Binding-site contacts:
Ligand atom C12 contacts residue ASP25 of chain 1.A at 3.2 Å.
Ligand atom C11 contacts residue GLY27 of chain 1.A at 3.5 Å.
Ligand atom C06 contacts residue ALA28 of chain 1.A at 3.5 Å (hydrophobic).
Ligand atom C33 contacts residue GLY49 of chain 1.B at 3.6 Å.
Ligand atom C05 contacts residue ALA28 of chain 1.A at 3.4 Å (hydrophobic).
Ligand atom O14 contacts residue GLY27 of chain 1.B at 3.3 Å.
Ligand atom C31 contacts residue VAL82 of chain 1.A at 3.7 Å (hydrophobic).
Ligand atom O41 contacts residue ASP29 of chain 1.A at 3.1 Å (salt-bridge).
Ligand atom O22 contacts residue ASP29 of chain 1.B at 3.2 Å (salt-bridge).
Ligand atom O39 contacts residue ASP30 of chain 1.A at 2.9 Å (salt-bridge).
Ligand atom O08 contacts residue GLY49 of chain 1.A at 3.4 Å.
Ligand atom O19 contacts residue ALA28 of chain 1.B at 3.5 Å.
Ligand atom C12 contacts residue GLY27 of chain 1.A at 3.8 Å.
Ligand atom C28 contacts residue ASP25 of chain 1.A at 3.3 Å.
Ligand atom O14 contacts residue ASP25 of chain 1.A at 2.5 Å (salt-bridge).
Ligand atom C35 contacts residue ASP29 of chain 1.A at 3.5 Å.
Ligand atom C13 contacts residue ASP25 of chain 1.B at 3.3 Å.
Ligand atom C33 contacts residue PRO81 of chain 1.A at 3.6 Å (hydrophobic).
Ligand atom C32 contacts residue PRO81 of chain 1.A at 3.7 Å (hydrophobic).
Ligand atom C33 contacts residue ILE50 of chain 1.B at 3.6 Å (hydrophobic).
Ligand atom O09 contacts residue ILE50 of chain 1.B at 3.5 Å.
Ligand atom C25 contacts residue GLY48 of chain 1.B at 3.2 Å.
Ligand atom C23 contacts residue GLY48 of chain 1.B at 3.2 Å.
Ligand atom C03 contacts residue GLY48 of chain 1.A at 3.1 Å.
Ligand atom C30 contacts residue GLY27 of chain 1.B at 3.3 Å.
Ligand atom O39 contacts residue ASP29 of chain 1.A at 3.6 Å.
Ligand atom C26 contacts residue GLY27 of chain 1.B at 3.8 Å.
Ligand atom C37 contacts residue VAL84 of chain 1.B at 3.8 Å (hydrophobic).
Ligand atom N16 contacts residue GLY27 of chain 1.B at 3.1 Å (h-bond).
Ligand atom O22 contacts residue ALA28 of chain 1.B at 3.8 Å.
Ligand atom C02 contacts residue GLY48 of chain 1.A at 3.5 Å.
Ligand atom C24 contacts residue ASP29 of chain 1.B at 3.5 Å.
Ligand atom O14 contacts residue ALA28 of chain 1.B at 3.8 Å.
Ligand atom O27 contacts residue ASP29 of chain 1.B at 2.8 Å (salt-bridge).
Ligand atom C36 contacts residue ASP25 of chain 1.B at 3.6 Å.
Ligand atom C13 contacts residue ASP25 of chain 1.A at 3.3 Å.
Ligand atom C28 contacts residue GLY27 of chain 1.B at 3.7 Å.
Ligand atom O08 contacts residue ILE50 of chain 1.B at 3.2 Å.
Ligand atom O22 contacts residue ASP30 of chain 1.B at 3.0 Å (salt-bridge).
Ligand atom O14 contacts residue ASP25 of chain 1.B at 2.5 Å (salt-bridge).

Sequence of chain 1.B:
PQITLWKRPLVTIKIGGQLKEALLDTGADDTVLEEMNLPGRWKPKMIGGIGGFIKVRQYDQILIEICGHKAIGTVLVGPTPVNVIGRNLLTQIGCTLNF

This protein binds this small molecule.
Small molecule (SMILES): CC(C)CN(C[C@@H](O)[C@H](Cc1ccccc1)NC(=O)O[C@H]1CO[C@H]2OCC[C@H]21)S(=O)(=O)c1ccc([C@@H](O)CO)cc1

Sequence of chain 1.A:
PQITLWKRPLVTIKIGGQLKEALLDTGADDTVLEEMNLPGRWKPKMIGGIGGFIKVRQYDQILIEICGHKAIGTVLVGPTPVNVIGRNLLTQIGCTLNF